A small-molecule ligand and the protein it binds are described below.
Small molecule (SMILES): CC(=O)N[C@@H]1[C@@H](O)[C@H](O)[C@@H](CO)O[C@H]1O

Sequence of chain 1.B:
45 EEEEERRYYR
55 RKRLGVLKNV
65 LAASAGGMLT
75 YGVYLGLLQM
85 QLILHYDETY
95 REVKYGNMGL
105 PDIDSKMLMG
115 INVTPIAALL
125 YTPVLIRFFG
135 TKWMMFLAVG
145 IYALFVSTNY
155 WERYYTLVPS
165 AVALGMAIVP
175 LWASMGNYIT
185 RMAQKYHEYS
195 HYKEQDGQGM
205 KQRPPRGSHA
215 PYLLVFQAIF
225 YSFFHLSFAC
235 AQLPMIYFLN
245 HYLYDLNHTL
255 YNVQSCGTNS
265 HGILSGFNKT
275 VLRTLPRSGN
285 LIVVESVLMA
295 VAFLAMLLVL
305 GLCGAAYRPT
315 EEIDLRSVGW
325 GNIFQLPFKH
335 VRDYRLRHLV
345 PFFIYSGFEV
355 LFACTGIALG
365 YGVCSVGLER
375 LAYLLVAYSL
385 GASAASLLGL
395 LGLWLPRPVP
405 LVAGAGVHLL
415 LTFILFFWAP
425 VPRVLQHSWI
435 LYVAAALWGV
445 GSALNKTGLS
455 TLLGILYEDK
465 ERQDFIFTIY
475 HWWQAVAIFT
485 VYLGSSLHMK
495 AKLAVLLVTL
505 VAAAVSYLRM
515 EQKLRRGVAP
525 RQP

Binding-site contacts:
Ligand atom C3 contacts residue ASN251 of chain 1.B at 3.8 Å.
Ligand atom O5 contacts residue ASN251 of chain 1.B at 2.4 Å (h-bond).
Ligand atom C1 contacts residue ASN251 of chain 1.B at 1.4 Å.
Ligand atom C5 contacts residue ASN251 of chain 1.B at 3.7 Å.
Ligand atom C8 contacts residue ASN251 of chain 1.B at 3.8 Å.
Ligand atom C2 contacts residue ASN251 of chain 1.B at 2.5 Å.
Ligand atom N2 contacts residue ASN251 of chain 1.B at 2.9 Å (h-bond).
Ligand atom C7 contacts residue ASN251 of chain 1.B at 3.6 Å.
Ligand atom O5 contacts residue ASP249 of chain 1.B at 3.9 Å.
Ligand atom C1 contacts residue ASP249 of chain 1.B at 4.0 Å.
Ligand atom C4 contacts residue ASN251 of chain 1.B at 4.2 Å.
Ligand atom O7 contacts residue ASN251 of chain 1.B at 4.5 Å.